A protein and the small-molecule ligand that binds it are described below.
Small molecule (SMILES): OC[C@H]1O[C@@H](O)[C@H](O)[C@@H](O)[C@H]1O

Sequence of chain 1.B:
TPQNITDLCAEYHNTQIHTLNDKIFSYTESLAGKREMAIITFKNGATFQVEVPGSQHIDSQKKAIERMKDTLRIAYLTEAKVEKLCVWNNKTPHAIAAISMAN

Binding-site contacts:
Ligand atom C4 contacts residue GLN56 of chain 1.B at 4.3 Å.
Ligand atom C3 contacts residue ASN90 of chain 1.B at 3.6 Å.
Ligand atom O2 contacts residue LYS91 of chain 1.B at 4.5 Å.
Ligand atom C6 contacts residue GLU51 of chain 1.B at 4.3 Å.
Ligand atom O3 contacts residue TRP88 of chain 1.B at 3.7 Å.
Ligand atom C6 contacts residue HIS57 of chain 1.B at 4.0 Å.
Ligand atom C5 contacts residue GLN56 of chain 1.B at 4.2 Å.
Ligand atom C3 contacts residue TRP88 of chain 1.B at 3.7 Å (hydrophobic).
Ligand atom O4 contacts residue GLN56 of chain 1.B at 3.3 Å.
Ligand atom O6 contacts residue GLN61 of chain 1.B at 3.0 Å (h-bond).
Ligand atom O3 contacts residue ASN90 of chain 1.B at 2.7 Å (h-bond).
Ligand atom O6 contacts residue GLN56 of chain 1.B at 3.9 Å.
Ligand atom O3 contacts residue LYS91 of chain 1.B at 2.7 Å (salt-bridge).
Ligand atom C1 contacts residue GLN56 of chain 1.B at 4.4 Å.
Ligand atom O3 contacts residue GLU51 of chain 1.B at 4.4 Å.
Ligand atom O6 contacts residue TRP88 of chain 1.B at 3.6 Å.
Ligand atom C6 contacts residue TRP88 of chain 1.B at 3.6 Å (hydrophobic).
Ligand atom C2 contacts residue ASN90 of chain 1.B at 4.0 Å.
Ligand atom O3 contacts residue ASN14 of chain 1.B at 4.5 Å.
Ligand atom C4 contacts residue LYS91 of chain 1.B at 3.8 Å.
Ligand atom C4 contacts residue TRP88 of chain 1.B at 3.6 Å (hydrophobic).
Ligand atom O4 contacts residue GLU51 of chain 1.B at 2.7 Å (salt-bridge).
Ligand atom C2 contacts residue ASN14 of chain 1.B at 3.9 Å.
Ligand atom O1 contacts residue GLN56 of chain 1.B at 4.0 Å.
Ligand atom C6 contacts residue GLN61 of chain 1.B at 4.0 Å.
Ligand atom C6 contacts residue GLN56 of chain 1.B at 4.0 Å.
Ligand atom O2 contacts residue ASN14 of chain 1.B at 3.2 Å (h-bond).
Ligand atom O2 contacts residue ASN90 of chain 1.B at 2.9 Å (h-bond).
Ligand atom C3 contacts residue LYS91 of chain 1.B at 3.6 Å.
Ligand atom O5 contacts residue GLN56 of chain 1.B at 3.6 Å.
Ligand atom C3 contacts residue ASN14 of chain 1.B at 3.9 Å.
Ligand atom C1 contacts residue ASN14 of chain 1.B at 4.1 Å.
Ligand atom C4 contacts residue GLU51 of chain 1.B at 3.5 Å.
Ligand atom C5 contacts residue TRP88 of chain 1.B at 3.6 Å (hydrophobic).
Ligand atom O6 contacts residue HIS57 of chain 1.B at 4.2 Å.
Ligand atom C2 contacts residue LYS91 of chain 1.B at 3.9 Å.
Ligand atom O4 contacts residue LYS91 of chain 1.B at 2.9 Å (salt-bridge).